Binding-site contacts:
Ligand atom N2 contacts residue LYS123 of chain 1.A at 4.3 Å.
Ligand atom CB contacts residue LEU292 of chain 1.A at 3.7 Å (hydrophobic).
Ligand atom C2 contacts residue LEU292 of chain 1.A at 4.2 Å (hydrophobic).
Ligand atom N contacts residue GLU295 of chain 1.A at 2.8 Å (salt-bridge).
Ligand atom C3 contacts residue VAL296 of chain 1.A at 3.6 Å (hydrophobic).
Ligand atom O contacts residue ILE119 of chain 1.A at 3.9 Å.
Ligand atom CZ contacts residue ALA133 of chain 1.A at 4.2 Å (hydrophobic).
Ligand atom CB contacts residue ILE137 of chain 1.A at 4.2 Å (hydrophobic).
Ligand atom CE contacts residue ILE119 of chain 1.A at 3.9 Å (hydrophobic).
Ligand atom CE1 contacts residue ALA133 of chain 1.A at 4.3 Å (hydrophobic).
Ligand atom C4 contacts residue LEU140 of chain 1.A at 3.8 Å (hydrophobic).
Ligand atom CB contacts residue ILE137 of chain 1.A at 3.7 Å (hydrophobic).
Ligand atom C contacts residue GLU295 of chain 1.A at 3.6 Å.
Ligand atom CG contacts residue GLN136 of chain 1.A at 4.0 Å.
Ligand atom CE contacts residue PHE128 of chain 1.A at 4.0 Å (hydrophobic).
Ligand atom C2 contacts residue GLU295 of chain 1.A at 3.7 Å.
Ligand atom C1 contacts residue GLU295 of chain 1.A at 3.9 Å.
Ligand atom CB contacts residue GLU295 of chain 1.A at 3.9 Å.
Ligand atom O contacts residue LYS123 of chain 1.A at 2.6 Å (salt-bridge).
Ligand atom CA contacts residue LYS123 of chain 1.A at 4.1 Å.
Ligand atom N2 contacts residue GLU295 of chain 1.A at 4.4 Å.
Ligand atom C3 contacts residue LEU140 of chain 1.A at 3.8 Å (hydrophobic).
Ligand atom CB contacts residue GLU295 of chain 1.A at 3.3 Å.
Ligand atom C2 contacts residue GLU295 of chain 1.A at 4.1 Å.
Ligand atom CB contacts residue GLN136 of chain 1.A at 4.0 Å.
Ligand atom CB contacts residue GLU295 of chain 1.A at 4.0 Å.
Ligand atom CD contacts residue LYS123 of chain 1.A at 3.9 Å.
Ligand atom C3 contacts residue LYS141 of chain 1.A at 3.7 Å.
Ligand atom OH contacts residue ALA133 of chain 1.A at 3.4 Å.
Ligand atom C contacts residue LYS123 of chain 1.A at 4.3 Å.
Ligand atom C2 contacts residue ILE137 of chain 1.A at 3.6 Å (hydrophobic).
Ligand atom C2 contacts residue ILE119 of chain 1.A at 4.0 Å (hydrophobic).
Ligand atom CG contacts residue ILE137 of chain 1.A at 3.7 Å (hydrophobic).
Ligand atom CD contacts residue GLN136 of chain 1.A at 3.5 Å.
Ligand atom CE contacts residue GLN136 of chain 1.A at 4.3 Å.
Ligand atom C4 contacts residue ILE119 of chain 1.A at 3.8 Å (hydrophobic).
Ligand atom C3 contacts residue ILE137 of chain 1.A at 4.1 Å (hydrophobic).
Ligand atom CA contacts residue GLU295 of chain 1.A at 3.4 Å.
Ligand atom N2 contacts residue GLU295 of chain 1.A at 3.0 Å (salt-bridge).
Ligand atom C contacts residue LYS123 of chain 1.A at 3.9 Å.

The protein below binds the small molecule below.
Small molecule (SMILES): CCCC[C@@H](CNC(N)=O)NC(=O)NC[C@@H](NC(=O)NC[C@H](Cc1ccc(O)cc1)NC(=O)NC[C@H](CC(C)C)NC(=O)N[C@H](C)CNC(=O)[C@H](C)NC(=O)[C@H](CC(N)=O)NC(=O)[C@@H](N)CCC(=O)O)C(C)C

Sequence of chain 1.A:
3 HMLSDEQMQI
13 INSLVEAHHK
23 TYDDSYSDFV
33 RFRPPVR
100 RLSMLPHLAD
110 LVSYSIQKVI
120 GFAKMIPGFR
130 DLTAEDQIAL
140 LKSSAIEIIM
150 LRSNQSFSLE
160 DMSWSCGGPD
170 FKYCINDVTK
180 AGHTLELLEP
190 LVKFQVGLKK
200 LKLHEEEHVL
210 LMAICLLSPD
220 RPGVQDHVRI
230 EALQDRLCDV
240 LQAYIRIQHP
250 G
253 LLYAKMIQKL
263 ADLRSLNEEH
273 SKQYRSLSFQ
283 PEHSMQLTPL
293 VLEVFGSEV